This small molecule binds to this protein.
Small molecule (SMILES): COc1cc(-c2cncc(-c3ccc(C4CCN(C)CC4)cc3)c2C)cc(OC)c1OC

Binding-site contacts:
Ligand atom C09 contacts residue TYR87 of chain 1.A at 3.8 Å (hydrophobic).
Ligand atom C23 contacts residue TYR87 of chain 1.A at 3.2 Å (hydrophobic).
Ligand atom C29 contacts residue ALA155 of chain 1.A at 3.8 Å (hydrophobic).
Ligand atom C29 contacts residue ASN143 of chain 1.A at 3.5 Å.
Ligand atom C04 contacts residue THR85 of chain 1.A at 3.9 Å.
Ligand atom N08 contacts residue TYR87 of chain 1.A at 3.9 Å.
Ligand atom C21 contacts residue GLU89 of chain 1.A at 3.6 Å.
Ligand atom C07 contacts residue ALA35 of chain 1.A at 3.6 Å (hydrophobic).
Ligand atom C09 contacts residue LEU145 of chain 1.A at 3.8 Å (hydrophobic).
Ligand atom C16 contacts residue VAL16 of chain 1.A at 4.0 Å (hydrophobic).
Ligand atom O02 contacts residue LYS37 of chain 1.A at 3.4 Å.
Ligand atom N08 contacts residue HIS88 of chain 1.A at 3.0 Å (h-bond).
Ligand atom C01 contacts residue LEU83 of chain 1.A at 3.4 Å (hydrophobic).
Ligand atom C29 contacts residue LYS142 of chain 1.A at 3.5 Å.
Ligand atom C01 contacts residue LYS37 of chain 1.A at 3.5 Å.
Ligand atom O31 contacts residue LYS37 of chain 1.A at 3.6 Å.
Ligand atom C23 contacts residue HIS88 of chain 1.A at 4.0 Å.
Ligand atom C24 contacts residue LEU145 of chain 1.A at 3.8 Å (hydrophobic).
Ligand atom C12 contacts residue GLY91 of chain 1.A at 3.4 Å.
Ligand atom C25 contacts residue VAL24 of chain 1.A at 3.7 Å (hydrophobic).
Ligand atom O28 contacts residue ALA155 of chain 1.A at 3.8 Å.
Ligand atom C01 contacts residue THR85 of chain 1.A at 3.4 Å.
Ligand atom C04 contacts residue ALA35 of chain 1.A at 3.7 Å (hydrophobic).
Ligand atom C07 contacts residue HIS86 of chain 1.A at 4.0 Å.
Ligand atom N08 contacts residue LEU145 of chain 1.A at 3.8 Å.
Ligand atom C04 contacts residue VAL24 of chain 1.A at 3.8 Å (hydrophobic).
Ligand atom C22 contacts residue VAL16 of chain 1.A at 3.5 Å (hydrophobic).
Ligand atom C23 contacts residue VAL16 of chain 1.A at 3.7 Å (hydrophobic).
Ligand atom C11 contacts residue VAL16 of chain 1.A at 4.0 Å (hydrophobic).
Ligand atom C22 contacts residue TYR87 of chain 1.A at 3.3 Å (hydrophobic).
Ligand atom C11 contacts residue GLY91 of chain 1.A at 4.0 Å.
Ligand atom C32 contacts residue ASP156 of chain 1.A at 3.4 Å.
Ligand atom C07 contacts residue LEU145 of chain 1.A at 3.7 Å (hydrophobic).
Ligand atom C26 contacts residue LEU145 of chain 1.A at 3.9 Å (hydrophobic).
Ligand atom C01 contacts residue ALA35 of chain 1.A at 3.6 Å (hydrophobic).
Ligand atom C09 contacts residue HIS88 of chain 1.A at 3.2 Å.
Ligand atom C06 contacts residue LEU145 of chain 1.A at 3.7 Å (hydrophobic).
Ligand atom C10 contacts residue LEU145 of chain 1.A at 3.8 Å (hydrophobic).
Ligand atom C14 contacts residue VAL16 of chain 1.A at 3.9 Å (hydrophobic).
Ligand atom C13 contacts residue GLY91 of chain 1.A at 3.5 Å.

Sequence of chain 1.A:
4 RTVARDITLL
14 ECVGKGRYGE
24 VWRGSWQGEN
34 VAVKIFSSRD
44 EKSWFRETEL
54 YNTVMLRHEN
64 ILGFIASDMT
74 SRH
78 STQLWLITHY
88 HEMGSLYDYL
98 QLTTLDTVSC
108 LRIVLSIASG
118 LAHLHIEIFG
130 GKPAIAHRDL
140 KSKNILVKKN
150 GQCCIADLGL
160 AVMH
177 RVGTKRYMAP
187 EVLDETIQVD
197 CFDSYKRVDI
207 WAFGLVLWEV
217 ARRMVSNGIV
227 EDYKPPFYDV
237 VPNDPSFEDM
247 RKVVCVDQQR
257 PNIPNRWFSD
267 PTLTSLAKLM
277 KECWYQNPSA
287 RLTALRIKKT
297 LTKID